This small molecule binds to this protein.
Small molecule (SMILES): CC(=O)N[C@H]1[C@H](O[C@H]2[C@H](O)[C@@H](NC(C)=O)CO[C@@H]2CO)O[C@H](CO)[C@@H](O)[C@@H]1O

Sequence of chain 1.C:
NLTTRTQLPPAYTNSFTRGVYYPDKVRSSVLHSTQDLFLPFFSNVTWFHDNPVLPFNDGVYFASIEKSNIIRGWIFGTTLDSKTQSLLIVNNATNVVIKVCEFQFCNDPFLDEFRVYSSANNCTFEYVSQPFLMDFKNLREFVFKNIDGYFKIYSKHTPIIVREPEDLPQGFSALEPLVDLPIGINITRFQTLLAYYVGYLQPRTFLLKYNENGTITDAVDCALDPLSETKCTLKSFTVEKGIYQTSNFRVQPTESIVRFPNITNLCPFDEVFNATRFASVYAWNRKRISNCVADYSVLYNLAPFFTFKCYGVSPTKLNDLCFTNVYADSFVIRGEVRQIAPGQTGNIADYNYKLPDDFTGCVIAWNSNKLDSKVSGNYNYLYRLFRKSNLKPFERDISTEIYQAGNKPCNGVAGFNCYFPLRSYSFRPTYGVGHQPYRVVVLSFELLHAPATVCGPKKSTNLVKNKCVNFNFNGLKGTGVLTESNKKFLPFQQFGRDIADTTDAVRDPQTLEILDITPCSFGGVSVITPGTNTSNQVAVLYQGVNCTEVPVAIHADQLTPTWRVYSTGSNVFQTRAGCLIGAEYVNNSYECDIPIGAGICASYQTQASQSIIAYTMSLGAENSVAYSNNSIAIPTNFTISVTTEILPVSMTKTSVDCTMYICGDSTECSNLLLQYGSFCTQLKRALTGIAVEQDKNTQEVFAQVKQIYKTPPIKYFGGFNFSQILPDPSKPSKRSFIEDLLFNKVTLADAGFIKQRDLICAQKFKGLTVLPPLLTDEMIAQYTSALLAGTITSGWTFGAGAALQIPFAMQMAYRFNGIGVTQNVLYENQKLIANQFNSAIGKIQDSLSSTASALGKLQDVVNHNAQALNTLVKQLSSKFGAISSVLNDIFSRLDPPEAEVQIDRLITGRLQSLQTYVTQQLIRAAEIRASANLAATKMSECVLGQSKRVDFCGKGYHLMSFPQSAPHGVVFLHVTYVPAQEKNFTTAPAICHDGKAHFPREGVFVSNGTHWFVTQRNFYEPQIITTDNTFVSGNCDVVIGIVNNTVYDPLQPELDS

Binding-site contacts:
Ligand atom O7 contacts residue GLN577 of chain 1.C at 4.5 Å.
Ligand atom C4 contacts residue ASN328 of chain 1.C at 4.3 Å.
Ligand atom C5 contacts residue GLN577 of chain 1.C at 3.4 Å.
Ligand atom N2 contacts residue ASN328 of chain 1.C at 2.9 Å (h-bond).
Ligand atom O7 contacts residue LEU579 of chain 1.C at 3.6 Å.
Ligand atom O7 contacts residue ASN328 of chain 1.C at 4.5 Å.
Ligand atom C3 contacts residue ASN328 of chain 1.C at 3.8 Å.
Ligand atom C4 contacts residue GLN577 of chain 1.C at 4.1 Å.
Ligand atom O5 contacts residue ASN328 of chain 1.C at 2.4 Å (h-bond).
Ligand atom C8 contacts residue THR578 of chain 1.C at 3.5 Å.
Ligand atom C3 contacts residue GLN577 of chain 1.C at 4.3 Å.
Ligand atom C1 contacts residue GLN577 of chain 1.C at 4.2 Å.
Ligand atom C1 contacts residue ASN328 of chain 1.C at 1.4 Å.
Ligand atom C2 contacts residue ASN328 of chain 1.C at 2.5 Å.
Ligand atom C8 contacts residue ILE329 of chain 1.C at 4.2 Å (hydrophobic).
Ligand atom C6 contacts residue GLN577 of chain 1.C at 4.0 Å.
Ligand atom C8 contacts residue ASN328 of chain 1.C at 3.7 Å.
Ligand atom C5 contacts residue ASN328 of chain 1.C at 3.7 Å.
Ligand atom C7 contacts residue ASN328 of chain 1.C at 3.8 Å.
Ligand atom O4 contacts residue GLN577 of chain 1.C at 4.0 Å.
Ligand atom C8 contacts residue LEU579 of chain 1.C at 3.8 Å (hydrophobic).
Ligand atom O5 contacts residue GLN577 of chain 1.C at 4.1 Å.
Ligand atom C7 contacts residue LEU579 of chain 1.C at 4.4 Å (hydrophobic).